Binding-site contacts:
Ligand atom O5 contacts residue ASN75 of chain 1.D at 2.3 Å (h-bond).
Ligand atom N2 contacts residue ASN75 of chain 1.D at 2.6 Å (h-bond).
Ligand atom C1 contacts residue ASN75 of chain 1.D at 1.4 Å.
Ligand atom C7 contacts residue MET74 of chain 1.D at 4.1 Å (hydrophobic).
Ligand atom C7 contacts residue ASN75 of chain 1.D at 3.6 Å.
Ligand atom O7 contacts residue MET74 of chain 1.D at 4.2 Å.
Ligand atom C8 contacts residue MET74 of chain 1.D at 4.3 Å (hydrophobic).
Ligand atom C2 contacts residue ASN75 of chain 1.D at 2.6 Å.
Ligand atom C3 contacts residue ASN75 of chain 1.D at 3.9 Å.
Ligand atom N2 contacts residue MET74 of chain 1.D at 4.4 Å.
Ligand atom C8 contacts residue ASN75 of chain 1.D at 4.2 Å.
Ligand atom C4 contacts residue ASN75 of chain 1.D at 4.3 Å.
Ligand atom C5 contacts residue ASN75 of chain 1.D at 3.6 Å.
Ligand atom O7 contacts residue ASN75 of chain 1.D at 4.4 Å.

Sequence of chain 1.D:
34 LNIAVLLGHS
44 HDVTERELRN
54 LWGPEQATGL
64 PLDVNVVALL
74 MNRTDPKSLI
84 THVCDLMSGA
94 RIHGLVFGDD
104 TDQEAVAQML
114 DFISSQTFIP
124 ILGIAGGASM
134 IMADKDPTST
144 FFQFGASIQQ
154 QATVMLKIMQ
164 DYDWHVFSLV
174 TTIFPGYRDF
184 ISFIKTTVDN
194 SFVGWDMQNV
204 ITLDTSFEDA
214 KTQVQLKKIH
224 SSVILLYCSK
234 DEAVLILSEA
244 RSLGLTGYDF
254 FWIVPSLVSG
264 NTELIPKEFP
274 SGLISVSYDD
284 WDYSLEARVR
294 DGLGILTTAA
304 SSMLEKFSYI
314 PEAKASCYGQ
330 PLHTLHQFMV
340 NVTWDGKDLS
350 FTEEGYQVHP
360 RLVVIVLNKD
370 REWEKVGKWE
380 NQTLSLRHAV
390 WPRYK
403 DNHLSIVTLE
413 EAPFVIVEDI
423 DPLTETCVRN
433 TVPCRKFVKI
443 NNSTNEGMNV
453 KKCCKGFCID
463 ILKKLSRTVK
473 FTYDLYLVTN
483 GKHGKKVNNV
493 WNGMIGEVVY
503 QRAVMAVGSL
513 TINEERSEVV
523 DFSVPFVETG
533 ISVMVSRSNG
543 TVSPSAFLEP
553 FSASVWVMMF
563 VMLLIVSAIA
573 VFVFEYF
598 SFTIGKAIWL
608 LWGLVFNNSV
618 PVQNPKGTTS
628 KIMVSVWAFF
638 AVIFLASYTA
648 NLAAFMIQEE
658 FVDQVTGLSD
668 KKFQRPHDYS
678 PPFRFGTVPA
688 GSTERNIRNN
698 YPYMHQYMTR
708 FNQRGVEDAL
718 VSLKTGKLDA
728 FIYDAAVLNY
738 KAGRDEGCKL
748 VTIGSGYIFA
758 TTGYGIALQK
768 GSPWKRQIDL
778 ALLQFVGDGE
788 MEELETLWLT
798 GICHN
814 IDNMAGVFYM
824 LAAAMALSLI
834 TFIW

This protein binds this small molecule.
Small molecule (SMILES): CC(=O)N[C@@H]1[C@@H](O)[C@H](O)[C@@H](CO)O[C@H]1O